A small-molecule ligand and the protein it binds are described below.
Small molecule (SMILES): CC(=O)N[C@@H]1[C@@H](O)[C@H](O)[C@@H](CO)O[C@H]1O

Sequence of chain 1.D:
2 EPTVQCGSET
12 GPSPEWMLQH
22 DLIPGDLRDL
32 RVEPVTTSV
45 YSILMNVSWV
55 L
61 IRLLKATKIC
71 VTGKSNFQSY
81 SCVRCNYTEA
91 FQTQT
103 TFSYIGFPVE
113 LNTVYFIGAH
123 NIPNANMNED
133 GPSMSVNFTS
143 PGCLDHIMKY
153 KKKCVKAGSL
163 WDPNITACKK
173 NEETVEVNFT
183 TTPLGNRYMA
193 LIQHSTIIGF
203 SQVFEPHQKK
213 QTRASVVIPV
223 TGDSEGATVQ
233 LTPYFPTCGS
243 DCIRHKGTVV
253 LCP

Sequence of chain 1.C:
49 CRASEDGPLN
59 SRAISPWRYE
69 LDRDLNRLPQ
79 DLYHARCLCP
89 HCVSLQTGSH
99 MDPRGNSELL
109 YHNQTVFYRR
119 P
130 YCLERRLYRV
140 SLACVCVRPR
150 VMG

Binding-site contacts:
Ligand atom C5 contacts residue ASN139 of chain 1.D at 3.6 Å.
Ligand atom O6 contacts residue ASN139 of chain 1.D at 4.4 Å.
Ligand atom C4 contacts residue ASN139 of chain 1.D at 4.2 Å.
Ligand atom C8 contacts residue PHE118 of chain 1.D at 3.5 Å (hydrophobic).
Ligand atom N2 contacts residue ARG66 of chain 1.C at 4.1 Å.
Ligand atom C8 contacts residue ARG66 of chain 1.C at 4.5 Å.
Ligand atom O5 contacts residue ASN139 of chain 1.D at 2.3 Å (h-bond).
Ligand atom O7 contacts residue SER137 of chain 1.D at 3.7 Å.
Ligand atom N2 contacts residue ASN139 of chain 1.D at 2.4 Å (h-bond).
Ligand atom C8 contacts residue ASN139 of chain 1.D at 3.4 Å.
Ligand atom C8 contacts residue TYR81 of chain 1.C at 3.9 Å (hydrophobic).
Ligand atom C1 contacts residue ASN139 of chain 1.D at 1.4 Å.
Ligand atom C3 contacts residue ASN139 of chain 1.D at 3.9 Å.
Ligand atom C2 contacts residue ASN139 of chain 1.D at 2.5 Å.
Ligand atom O7 contacts residue ASN139 of chain 1.D at 3.9 Å.
Ligand atom C7 contacts residue ASN139 of chain 1.D at 3.0 Å.